This small molecule binds to this protein.
Small molecule (SMILES): COc1ccc(C2=NN(C3CCCCCC3)C(=O)C2(C)C)cc1OCCCCOc1ccc(-c2nnn[nH]2)cc1

Binding-site contacts:
Ligand atom C9 contacts residue GLN316 of chain 1.B at 3.7 Å.
Ligand atom N contacts residue MET310 of chain 1.B at 2.6 Å (h-bond).
Ligand atom C18 contacts residue TYR287 of chain 1.B at 3.1 Å (hydrophobic).
Ligand atom C20 contacts residue TYR287 of chain 1.B at 2.4 Å (hydrophobic).
Ligand atom O1 contacts residue VAL282 of chain 1.B at 3.7 Å.
Ligand atom C17 contacts residue LEU312 of chain 1.B at 3.3 Å (hydrophobic).
Ligand atom C20 contacts residue MET310 of chain 1.B at 3.5 Å (hydrophobic).
Ligand atom N contacts residue TYR287 of chain 1.B at 2.7 Å (h-bond).
Ligand atom O2 contacts residue PHE319 of chain 1.B at 3.9 Å.
Ligand atom N4 contacts residue PHE319 of chain 1.B at 3.9 Å.
Ligand atom N1 contacts residue MET310 of chain 1.B at 3.4 Å (h-bond).
Ligand atom C12 contacts residue GLY315 of chain 1.B at 3.8 Å.
Ligand atom N3 contacts residue LEU312 of chain 1.B at 3.8 Å.
Ligand atom C22 contacts residue PHE319 of chain 1.B at 3.8 Å (hydrophobic).
Ligand atom N1 contacts residue TYR287 of chain 1.B at 3.8 Å.
Ligand atom C contacts residue MET227 of chain 1.B at 3.9 Å (hydrophobic).
Ligand atom C20 contacts residue THR283 of chain 1.B at 3.7 Å.
Ligand atom C18 contacts residue THR283 of chain 1.B at 3.1 Å.
Ligand atom C19 contacts residue TYR287 of chain 1.B at 3.2 Å (hydrophobic).
Ligand atom C11 contacts residue GLN316 of chain 1.B at 3.7 Å.
Ligand atom C9 contacts residue ASN267 of chain 1.B at 3.7 Å.
Ligand atom C17 contacts residue GLU311 of chain 1.B at 3.8 Å.
Ligand atom C5 contacts residue PHE319 of chain 1.B at 3.9 Å (hydrophobic).
Ligand atom N3 contacts residue MET310 of chain 1.B at 3.7 Å.
Ligand atom C14 contacts residue GLY315 of chain 1.B at 3.9 Å.
Ligand atom O2 contacts residue GLN316 of chain 1.B at 3.2 Å (h-bond).
Ligand atom C3 contacts residue ILE265 of chain 1.B at 3.9 Å (hydrophobic).
Ligand atom C9 contacts residue VAL282 of chain 1.B at 3.7 Å (hydrophobic).
Ligand atom C17 contacts residue THR283 of chain 1.B at 3.1 Å.
Ligand atom N3 contacts residue THR283 of chain 1.B at 3.5 Å.
Ligand atom C18 contacts residue LEU312 of chain 1.B at 3.9 Å (hydrophobic).
Ligand atom C19 contacts residue MET310 of chain 1.B at 2.9 Å (hydrophobic).
Ligand atom C8 contacts residue VAL282 of chain 1.B at 3.7 Å (hydrophobic).
Ligand atom C19 contacts residue THR283 of chain 1.B at 3.4 Å.
Ligand atom C21 contacts residue TYR287 of chain 1.B at 3.4 Å (hydrophobic).
Ligand atom O1 contacts residue GLN316 of chain 1.B at 3.0 Å (h-bond).
Ligand atom C18 contacts residue MET310 of chain 1.B at 3.3 Å (hydrophobic).
Ligand atom C16 contacts residue THR283 of chain 1.B at 3.1 Å.
Ligand atom O contacts residue MET227 of chain 1.B at 3.2 Å.
Ligand atom C9 contacts residue ALA279 of chain 1.B at 3.9 Å (hydrophobic).

Sequence of chain 1.B:
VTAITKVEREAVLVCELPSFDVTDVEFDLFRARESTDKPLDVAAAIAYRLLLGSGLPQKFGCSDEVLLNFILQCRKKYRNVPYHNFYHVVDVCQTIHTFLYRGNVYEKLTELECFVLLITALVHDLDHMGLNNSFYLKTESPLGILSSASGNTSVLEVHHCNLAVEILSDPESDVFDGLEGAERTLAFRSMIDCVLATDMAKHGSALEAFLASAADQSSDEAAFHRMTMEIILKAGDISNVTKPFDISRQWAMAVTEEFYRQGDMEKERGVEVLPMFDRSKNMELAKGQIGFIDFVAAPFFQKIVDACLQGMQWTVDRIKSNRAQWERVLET